The protein below binds the small molecule below.
Small molecule (SMILES): N[C@@H](CCC(=O)O)C(=O)O

Binding-site contacts:
Ligand atom CB contacts residue TYR61 of chain 1.A at 3.5 Å (hydrophobic).
Ligand atom OXT contacts residue PRO89 of chain 1.A at 3.6 Å (h-bond).
Ligand atom CG contacts residue LEU138 of chain 1.A at 3.8 Å (hydrophobic).
Ligand atom OE2 contacts residue SER142 of chain 1.A at 3.2 Å (h-bond).
Ligand atom OXT contacts residue LEU90 of chain 1.A at 3.5 Å.
Ligand atom C contacts residue PRO89 of chain 1.A at 4.2 Å (hydrophobic).
Ligand atom OXT contacts residue ARG96 of chain 1.A at 2.8 Å (salt-bridge).
Ligand atom OXT contacts residue TYR61 of chain 1.A at 3.5 Å.
Ligand atom C contacts residue THR91 of chain 1.A at 3.6 Å.
Ligand atom O contacts residue TYR61 of chain 1.A at 3.2 Å.
Ligand atom CA contacts residue TYR61 of chain 1.A at 4.0 Å (hydrophobic).
Ligand atom OXT contacts residue THR91 of chain 1.A at 2.9 Å (h-bond).
Ligand atom CB contacts residue LEU138 of chain 1.A at 4.1 Å (hydrophobic).
Ligand atom OE2 contacts residue LEU138 of chain 1.A at 4.2 Å.
Ligand atom N contacts residue TYR220 of chain 1.A at 3.6 Å.
Ligand atom CD contacts residue THR143 of chain 1.A at 3.3 Å.
Ligand atom CA contacts residue GLU193 of chain 1.A at 3.3 Å.
Ligand atom O contacts residue SER142 of chain 1.A at 2.8 Å (h-bond).
Ligand atom CD contacts residue LEU138 of chain 1.A at 4.0 Å (hydrophobic).
Ligand atom N contacts residue TYR61 of chain 1.A at 4.0 Å.
Ligand atom O contacts residue ARG96 of chain 1.A at 2.8 Å (salt-bridge).
Ligand atom N contacts residue PRO89 of chain 1.A at 2.8 Å (h-bond).
Ligand atom N contacts residue GLU193 of chain 1.A at 2.7 Å (salt-bridge).
Ligand atom N contacts residue THR91 of chain 1.A at 2.9 Å (h-bond).
Ligand atom CG contacts residue GLU193 of chain 1.A at 3.6 Å.
Ligand atom OE2 contacts residue THR143 of chain 1.A at 3.0 Å (h-bond).
Ligand atom C contacts residue TYR61 of chain 1.A at 3.6 Å (hydrophobic).
Ligand atom N contacts residue SER142 of chain 1.A at 4.0 Å.
Ligand atom CA contacts residue PRO89 of chain 1.A at 4.0 Å (hydrophobic).
Ligand atom OXT contacts residue SER142 of chain 1.A at 3.9 Å.
Ligand atom CD contacts residue GLU193 of chain 1.A at 4.0 Å.
Ligand atom O contacts residue GLY141 of chain 1.A at 3.3 Å.
Ligand atom CA contacts residue THR91 of chain 1.A at 3.4 Å.
Ligand atom CA contacts residue SER142 of chain 1.A at 3.2 Å.
Ligand atom CB contacts residue GLU193 of chain 1.A at 4.0 Å.
Ligand atom C contacts residue ARG96 of chain 1.A at 3.4 Å.
Ligand atom OE2 contacts residue GLY141 of chain 1.A at 3.6 Å.
Ligand atom OE1 contacts residue THR143 of chain 1.A at 2.7 Å (h-bond).
Ligand atom C contacts residue SER142 of chain 1.A at 3.3 Å.
Ligand atom OE1 contacts residue GLU193 of chain 1.A at 3.9 Å.

Sequence of chain 1.A:
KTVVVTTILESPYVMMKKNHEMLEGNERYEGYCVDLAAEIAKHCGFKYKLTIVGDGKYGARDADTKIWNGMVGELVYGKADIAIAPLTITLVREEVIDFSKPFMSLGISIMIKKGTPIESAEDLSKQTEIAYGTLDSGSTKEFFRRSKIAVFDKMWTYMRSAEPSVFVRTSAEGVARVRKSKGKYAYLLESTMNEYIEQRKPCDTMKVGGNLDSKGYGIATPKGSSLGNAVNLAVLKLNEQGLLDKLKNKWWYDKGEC